A small-molecule ligand and the protein it binds are described below.
Small molecule (SMILES): Nc1cccnn1

Binding-site contacts:
Ligand atom C02 contacts residue HIS86 of chain 1.A at 3.6 Å.
Ligand atom N07 contacts residue HIS86 of chain 1.A at 3.6 Å.
Ligand atom C02 contacts residue TYR87 of chain 1.A at 4.0 Å (hydrophobic).
Ligand atom C04 contacts residue HIS86 of chain 1.A at 3.5 Å.
Ligand atom N01 contacts residue HIS86 of chain 1.A at 3.5 Å.
Ligand atom N07 contacts residue TYR87 of chain 1.A at 4.4 Å.
Ligand atom N01 contacts residue ASN33 of chain 1.A at 3.0 Å (h-bond).
Ligand atom N06 contacts residue HIS86 of chain 1.A at 3.5 Å (h-bond).
Ligand atom C05 contacts residue HIS86 of chain 1.A at 3.5 Å.
Ligand atom C03 contacts residue HIS86 of chain 1.A at 3.5 Å.
Ligand atom C02 contacts residue ASN33 of chain 1.A at 4.2 Å.
Ligand atom N01 contacts residue TYR87 of chain 1.A at 3.0 Å (h-bond).

Sequence of chain 1.A:
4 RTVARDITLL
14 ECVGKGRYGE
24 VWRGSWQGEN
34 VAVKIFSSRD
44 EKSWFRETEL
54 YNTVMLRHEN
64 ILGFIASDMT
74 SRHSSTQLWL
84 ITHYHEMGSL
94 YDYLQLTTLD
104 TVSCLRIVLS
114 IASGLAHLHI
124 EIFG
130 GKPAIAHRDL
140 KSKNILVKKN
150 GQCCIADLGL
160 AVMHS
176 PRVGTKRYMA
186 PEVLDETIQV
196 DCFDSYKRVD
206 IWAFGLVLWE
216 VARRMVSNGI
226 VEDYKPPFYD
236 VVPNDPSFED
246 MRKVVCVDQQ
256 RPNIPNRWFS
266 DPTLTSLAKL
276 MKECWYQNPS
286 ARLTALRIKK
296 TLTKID